Sequence of chain 1.B:
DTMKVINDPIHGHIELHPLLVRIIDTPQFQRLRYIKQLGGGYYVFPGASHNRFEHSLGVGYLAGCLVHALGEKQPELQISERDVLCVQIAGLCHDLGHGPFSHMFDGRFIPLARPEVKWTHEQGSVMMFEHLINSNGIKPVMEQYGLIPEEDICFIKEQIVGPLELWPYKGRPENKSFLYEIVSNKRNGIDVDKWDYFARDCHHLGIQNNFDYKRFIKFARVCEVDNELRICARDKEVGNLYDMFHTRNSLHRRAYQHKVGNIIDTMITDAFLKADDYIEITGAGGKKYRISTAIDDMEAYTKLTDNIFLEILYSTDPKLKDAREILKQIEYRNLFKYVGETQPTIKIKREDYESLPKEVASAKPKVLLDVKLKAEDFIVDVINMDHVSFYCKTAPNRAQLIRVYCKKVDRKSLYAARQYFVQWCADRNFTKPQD

A protein and the small-molecule ligand that binds it are described below.
Small molecule (SMILES): Nc1nc2c(ncn2[C@H]2CC[C@@H](CO[P](=O)(O)O[P](=O)(O)OP(=O)(O)O)O2)c(=O)[nH]1

Binding-site contacts:
Ligand atom O2G contacts residue ASP293 of chain 1.B at 2.8 Å (salt-bridge).
Ligand atom N2 contacts residue ASN362 of chain 1.B at 3.0 Å (h-bond).
Ligand atom O2G contacts residue HIS188 of chain 1.B at 3.0 Å.
Ligand atom O1B contacts residue HIS149 of chain 1.B at 3.3 Å (h-bond).
Ligand atom C4 contacts residue HIS197 of chain 1.B at 3.5 Å.
Ligand atom PG contacts residue HIS215 of chain 1.B at 3.2 Å.
Ligand atom O3B contacts residue HIS192 of chain 1.B at 3.1 Å (h-bond).
Ligand atom PB contacts residue HIS197 of chain 1.B at 3.7 Å.
Ligand atom O4' contacts residue HIS197 of chain 1.B at 3.0 Å (h-bond).
Ligand atom PA contacts residue TYR297 of chain 1.B at 3.7 Å.
Ligand atom O1G contacts residue HIS215 of chain 1.B at 2.4 Å (h-bond).
Ligand atom O2B contacts residue HIS197 of chain 1.B at 2.4 Å (h-bond).
Ligand atom O2A contacts residue HIS197 of chain 1.B at 3.6 Å.
Ligand atom PB contacts residue ARG146 of chain 1.B at 3.4 Å.
Ligand atom O3B contacts residue ASP189 of chain 1.B at 3.2 Å (salt-bridge).
Ligand atom O1B contacts residue ASP293 of chain 1.B at 3.7 Å.
Ligand atom O1G contacts residue ASP189 of chain 1.B at 2.8 Å (salt-bridge).
Ligand atom O3G contacts residue HIS215 of chain 1.B at 3.6 Å (h-bond).
Ligand atom O5' contacts residue HIS197 of chain 1.B at 3.5 Å (h-bond).
Ligand atom O3A contacts residue ASP293 of chain 1.B at 3.5 Å (salt-bridge).
Ligand atom O1A contacts residue TYR297 of chain 1.B at 2.9 Å (h-bond).
Ligand atom O1B contacts residue FE1 of chain 1.G at 1.9 Å.
Ligand atom O1B contacts residue ASP189 of chain 1.B at 2.8 Å (salt-bridge).
Ligand atom C3' contacts residue TYR356 of chain 1.B at 3.5 Å (hydrophobic).
Ligand atom C3' contacts residue HIS352 of chain 1.B at 3.4 Å.
Ligand atom O6 contacts residue HIS197 of chain 1.B at 3.7 Å.
Ligand atom C5 contacts residue HIS197 of chain 1.B at 3.5 Å.
Ligand atom O3A contacts residue TYR297 of chain 1.B at 3.4 Å.
Ligand atom C8 contacts residue HIS197 of chain 1.B at 3.4 Å.
Ligand atom PB contacts residue FE1 of chain 1.G at 3.1 Å.
Ligand atom C5' contacts residue TYR297 of chain 1.B at 3.6 Å (hydrophobic).
Ligand atom O2G contacts residue FE1 of chain 1.G at 2.7 Å.
Ligand atom O3A contacts residue FE1 of chain 1.G at 3.5 Å.
Ligand atom O1B contacts residue ARG146 of chain 1.B at 2.6 Å (salt-bridge).
Ligand atom O5' contacts residue TYR297 of chain 1.B at 3.6 Å.
Ligand atom PG contacts residue ASP189 of chain 1.B at 3.2 Å.
Ligand atom N9 contacts residue HIS197 of chain 1.B at 3.6 Å.
Ligand atom O3B contacts residue HIS215 of chain 1.B at 3.4 Å (h-bond).
Ligand atom O2G contacts residue ASP189 of chain 1.B at 3.1 Å (salt-bridge).
Ligand atom O2B contacts residue ARG146 of chain 1.B at 3.1 Å (salt-bridge).